This protein binds this small molecule.
Small molecule (SMILES): CC(=O)N[C@@H](Cc1ccccc1)C(=O)N[C@H](C(=O)N1C[C@H](O)C[C@H]1C(=O)NCc1ccc(-c2scnc2C)cc1)C(C)(C)C

Binding-site contacts:
Ligand atom OAJ contacts residue SER60 of chain 1.F at 2.6 Å (h-bond).
Ligand atom C contacts residue TYR61 of chain 1.F at 3.5 Å (hydrophobic).
Ligand atom CAB contacts residue PRO48 of chain 1.F at 3.8 Å (hydrophobic).
Ligand atom CA contacts residue TYR61 of chain 1.F at 3.7 Å (hydrophobic).
Ligand atom CAC contacts residue TRP37 of chain 1.F at 3.7 Å (hydrophobic).
Ligand atom CBE contacts residue TYR47 of chain 1.F at 3.5 Å (hydrophobic).
Ligand atom CAS contacts residue ILE58 of chain 1.F at 3.5 Å (hydrophobic).
Ligand atom CAX contacts residue HIS64 of chain 1.F at 3.7 Å.
Ligand atom CBL contacts residue ILE58 of chain 1.F at 3.8 Å (hydrophobic).
Ligand atom CBM contacts residue TRP66 of chain 1.F at 3.5 Å (hydrophobic).
Ligand atom NAZ contacts residue HIS59 of chain 1.F at 2.8 Å (h-bond).
Ligand atom OAI contacts residue TYR61 of chain 1.F at 3.6 Å.
Ligand atom CAW contacts residue HIS59 of chain 1.F at 3.4 Å.
Ligand atom CAT contacts residue PRO48 of chain 1.F at 3.1 Å (hydrophobic).
Ligand atom CAW contacts residue TYR47 of chain 1.F at 3.6 Å (hydrophobic).
Ligand atom CAQ contacts residue HIS59 of chain 1.F at 3.7 Å.
Ligand atom CBM contacts residue HIS64 of chain 1.F at 3.5 Å.
Ligand atom CAW contacts residue TRP66 of chain 1.F at 3.5 Å (hydrophobic).
Ligand atom OAJ contacts residue HIS64 of chain 1.F at 2.6 Å (h-bond).
Ligand atom NBQ contacts residue TYR47 of chain 1.F at 3.8 Å.
Ligand atom CAS contacts residue TYR47 of chain 1.F at 3.7 Å (hydrophobic).
Ligand atom CBK contacts residue TYR47 of chain 1.F at 3.6 Å (hydrophobic).
Ligand atom CE2 contacts residue ARG18 of chain 1.F at 3.6 Å.
Ligand atom OAG contacts residue TYR47 of chain 1.F at 2.7 Å (h-bond).
Ligand atom CBO contacts residue HIS59 of chain 1.F at 3.2 Å.
Ligand atom NBB contacts residue TYR61 of chain 1.F at 3.7 Å.
Ligand atom CBG contacts residue TYR61 of chain 1.F at 3.7 Å (hydrophobic).
Ligand atom CBE contacts residue HIS59 of chain 1.F at 3.5 Å.
Ligand atom OAJ contacts residue TYR61 of chain 1.F at 3.7 Å.
Ligand atom CB contacts residue ASN16 of chain 1.F at 3.7 Å.
Ligand atom CAC contacts residue TYR47 of chain 1.F at 3.6 Å (hydrophobic).
Ligand atom O contacts residue PHE40 of chain 1.F at 3.5 Å.
Ligand atom CD2 contacts residue ARG18 of chain 1.F at 3.6 Å.
Ligand atom CD1 contacts residue TYR61 of chain 1.F at 3.6 Å (hydrophobic).
Ligand atom CAX contacts residue TRP37 of chain 1.F at 3.6 Å (hydrophobic).
Ligand atom CBJ contacts residue PRO48 of chain 1.F at 3.8 Å (hydrophobic).
Ligand atom CAX contacts residue TYR47 of chain 1.F at 3.5 Å (hydrophobic).
Ligand atom O contacts residue HIS64 of chain 1.F at 3.3 Å.
Ligand atom NAY contacts residue PRO48 of chain 1.F at 3.5 Å.
Ligand atom CBM contacts residue SER60 of chain 1.F at 3.7 Å.

Sequence of chain 1.F:
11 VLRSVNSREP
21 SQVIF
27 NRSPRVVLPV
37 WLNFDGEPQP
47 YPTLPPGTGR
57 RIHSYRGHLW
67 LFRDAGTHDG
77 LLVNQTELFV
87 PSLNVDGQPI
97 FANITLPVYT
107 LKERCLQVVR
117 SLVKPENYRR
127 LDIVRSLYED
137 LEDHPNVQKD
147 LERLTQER